Binding-site contacts:
Ligand atom C2 contacts residue ASN160 of chain 1.C at 2.4 Å.
Ligand atom C8 contacts residue VAL126 of chain 1.C at 3.4 Å (hydrophobic).
Ligand atom O7 contacts residue GLN111 of chain 1.C at 4.1 Å.
Ligand atom N2 contacts residue ASN160 of chain 1.C at 3.0 Å (h-bond).
Ligand atom N2 contacts residue CYS161 of chain 1.C at 3.9 Å.
Ligand atom O7 contacts residue ASN160 of chain 1.C at 3.7 Å.
Ligand atom C5 contacts residue ASN160 of chain 1.C at 3.6 Å.
Ligand atom C7 contacts residue GLU128 of chain 1.C at 3.4 Å.
Ligand atom C7 contacts residue ASN160 of chain 1.C at 3.4 Å.
Ligand atom N2 contacts residue THR162 of chain 1.C at 3.9 Å.
Ligand atom C8 contacts residue GLN111 of chain 1.C at 3.6 Å.
Ligand atom O7 contacts residue GLU128 of chain 1.C at 2.9 Å (salt-bridge).
Ligand atom C7 contacts residue GLN111 of chain 1.C at 4.0 Å.
Ligand atom C3 contacts residue ASN160 of chain 1.C at 3.8 Å.
Ligand atom C2 contacts residue THR162 of chain 1.C at 4.0 Å.
Ligand atom C1 contacts residue ASN160 of chain 1.C at 1.4 Å.
Ligand atom C8 contacts residue ASN160 of chain 1.C at 3.1 Å.
Ligand atom C8 contacts residue CYS161 of chain 1.C at 3.5 Å (hydrophobic).
Ligand atom C8 contacts residue GLU128 of chain 1.C at 3.4 Å.
Ligand atom O3 contacts residue GLN111 of chain 1.C at 3.9 Å.
Ligand atom C7 contacts residue CYS161 of chain 1.C at 4.0 Å (hydrophobic).
Ligand atom C4 contacts residue ASN160 of chain 1.C at 4.1 Å.
Ligand atom O5 contacts residue ASN160 of chain 1.C at 2.3 Å (h-bond).

Sequence of chain 1.C:
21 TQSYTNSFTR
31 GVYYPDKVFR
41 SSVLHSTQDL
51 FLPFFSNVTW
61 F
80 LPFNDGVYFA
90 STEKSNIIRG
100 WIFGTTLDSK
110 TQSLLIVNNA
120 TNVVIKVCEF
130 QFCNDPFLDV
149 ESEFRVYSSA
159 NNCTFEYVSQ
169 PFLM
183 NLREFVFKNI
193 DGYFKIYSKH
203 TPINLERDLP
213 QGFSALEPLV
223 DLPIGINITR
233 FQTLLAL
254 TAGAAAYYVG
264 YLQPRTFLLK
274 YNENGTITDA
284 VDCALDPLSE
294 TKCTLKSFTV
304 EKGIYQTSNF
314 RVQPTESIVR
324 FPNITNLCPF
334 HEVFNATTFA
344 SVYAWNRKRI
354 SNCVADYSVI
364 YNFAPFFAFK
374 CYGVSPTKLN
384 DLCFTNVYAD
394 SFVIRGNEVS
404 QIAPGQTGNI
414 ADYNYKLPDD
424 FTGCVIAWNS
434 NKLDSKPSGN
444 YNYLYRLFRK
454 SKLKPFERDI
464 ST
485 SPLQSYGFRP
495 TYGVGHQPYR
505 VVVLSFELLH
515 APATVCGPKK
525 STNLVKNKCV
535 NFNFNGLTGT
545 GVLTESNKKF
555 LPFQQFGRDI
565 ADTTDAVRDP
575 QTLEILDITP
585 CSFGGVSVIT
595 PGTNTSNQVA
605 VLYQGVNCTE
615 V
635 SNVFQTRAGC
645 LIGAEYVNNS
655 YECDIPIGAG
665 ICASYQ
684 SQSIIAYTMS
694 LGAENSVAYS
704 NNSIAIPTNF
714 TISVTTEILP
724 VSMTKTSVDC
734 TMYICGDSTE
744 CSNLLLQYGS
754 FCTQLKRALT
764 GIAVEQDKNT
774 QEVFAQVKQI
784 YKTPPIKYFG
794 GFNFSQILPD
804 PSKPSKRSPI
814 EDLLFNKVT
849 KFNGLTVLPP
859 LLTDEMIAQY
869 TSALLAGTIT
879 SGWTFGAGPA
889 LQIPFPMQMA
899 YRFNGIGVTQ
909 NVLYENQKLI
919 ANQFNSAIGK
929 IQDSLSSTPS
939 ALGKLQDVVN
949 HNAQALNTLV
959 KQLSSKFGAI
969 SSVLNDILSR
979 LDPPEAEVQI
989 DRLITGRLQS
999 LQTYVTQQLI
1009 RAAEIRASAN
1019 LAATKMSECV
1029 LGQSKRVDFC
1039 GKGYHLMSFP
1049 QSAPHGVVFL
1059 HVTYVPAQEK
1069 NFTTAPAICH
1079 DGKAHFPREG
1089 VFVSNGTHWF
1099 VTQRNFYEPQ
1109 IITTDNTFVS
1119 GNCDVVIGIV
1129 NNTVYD

The protein below binds the small molecule below.
Small molecule (SMILES): CC(=O)N[C@H]1[C@H](O[C@H]2[C@H](O)[C@@H](NC(C)=O)CO[C@@H]2CO)O[C@H](CO)[C@@H](O)[C@@H]1O